Binding-site contacts:
Ligand atom O5 contacts residue ARG157 of chain 14.H at 3.8 Å.
Ligand atom OAH contacts residue THR4 of chain 14.H at 3.7 Å.
Ligand atom SAG contacts residue ARG157 of chain 14.H at 3.6 Å (salt-bridge).
Ligand atom O6A contacts residue SER93 of chain 14.H at 3.2 Å.
Ligand atom C2 contacts residue ALA158 of chain 14.H at 3.7 Å (hydrophobic).
Ligand atom O6A contacts residue HIS155 of chain 14.H at 3.8 Å.
Ligand atom OAF contacts residue THR4 of chain 14.H at 2.9 Å (h-bond).
Ligand atom O5 contacts residue HIS155 of chain 14.H at 3.6 Å.
Ligand atom C3 contacts residue LYS156 of chain 14.H at 4.0 Å.
Ligand atom O3 contacts residue ARG157 of chain 14.H at 3.3 Å (salt-bridge).
Ligand atom O6B contacts residue HIS155 of chain 14.H at 3.3 Å (h-bond).
Ligand atom C5 contacts residue HIS155 of chain 14.H at 4.0 Å.
Ligand atom O4 contacts residue LYS156 of chain 14.H at 3.5 Å.
Ligand atom C6 contacts residue LEU62 of chain 14.H at 3.5 Å (hydrophobic).
Ligand atom OAF contacts residue ALA158 of chain 14.H at 3.3 Å.
Ligand atom O6A contacts residue LEU62 of chain 14.H at 3.4 Å.
Ligand atom OAH contacts residue LEU2 of chain 14.H at 2.8 Å (h-bond).
Ligand atom O4 contacts residue SER93 of chain 14.H at 3.0 Å (h-bond).
Ligand atom OBI contacts residue LYS156 of chain 14.H at 4.0 Å.
Ligand atom O6B contacts residue LYS156 of chain 14.H at 3.3 Å.
Ligand atom O5B contacts residue LYS156 of chain 14.H at 3.3 Å.
Ligand atom C3 contacts residue ARG157 of chain 14.H at 3.7 Å.
Ligand atom O4 contacts residue HIS155 of chain 14.H at 3.5 Å (h-bond).
Ligand atom O6B contacts residue LEU62 of chain 14.H at 4.0 Å.
Ligand atom O6B contacts residue HIS94 of chain 14.H at 4.0 Å.
Ligand atom O3 contacts residue ALA158 of chain 14.H at 3.0 Å (h-bond).
Ligand atom C6 contacts residue HIS94 of chain 14.H at 3.9 Å.
Ligand atom O3 contacts residue LYS156 of chain 14.H at 3.0 Å.
Ligand atom SAG contacts residue THR4 of chain 14.H at 3.9 Å.
Ligand atom C3 contacts residue ALA158 of chain 14.H at 4.0 Å (hydrophobic).
Ligand atom OAH contacts residue ASP3 of chain 14.H at 4.0 Å.
Ligand atom C5 contacts residue LEU62 of chain 14.H at 3.8 Å (hydrophobic).
Ligand atom C4 contacts residue LYS156 of chain 14.H at 4.0 Å.
Ligand atom O5 contacts residue LYS156 of chain 14.H at 3.4 Å.
Ligand atom O6A contacts residue HIS94 of chain 14.H at 3.2 Å (h-bond).
Ligand atom OAH contacts residue ARG157 of chain 14.H at 3.1 Å (salt-bridge).
Ligand atom OAF contacts residue ARG157 of chain 14.H at 2.8 Å (salt-bridge).
Ligand atom O6B contacts residue ARG157 of chain 14.H at 3.3 Å (salt-bridge).
Ligand atom C6 contacts residue SER93 of chain 14.H at 4.0 Å.
Ligand atom C6 contacts residue HIS155 of chain 14.H at 3.4 Å.

This protein binds this small molecule.
Small molecule (SMILES): O=C(O)[C@@H]1O[C@H](O[C@H]2[C@@H](OS(=O)(=O)O)O[C@@H](O)[C@H](NS(=O)(=O)O)[C@H]2O)[C@@H](OS(=O)(=O)O)[C@H](O)[C@@H]1O

Sequence of chain 14.H:
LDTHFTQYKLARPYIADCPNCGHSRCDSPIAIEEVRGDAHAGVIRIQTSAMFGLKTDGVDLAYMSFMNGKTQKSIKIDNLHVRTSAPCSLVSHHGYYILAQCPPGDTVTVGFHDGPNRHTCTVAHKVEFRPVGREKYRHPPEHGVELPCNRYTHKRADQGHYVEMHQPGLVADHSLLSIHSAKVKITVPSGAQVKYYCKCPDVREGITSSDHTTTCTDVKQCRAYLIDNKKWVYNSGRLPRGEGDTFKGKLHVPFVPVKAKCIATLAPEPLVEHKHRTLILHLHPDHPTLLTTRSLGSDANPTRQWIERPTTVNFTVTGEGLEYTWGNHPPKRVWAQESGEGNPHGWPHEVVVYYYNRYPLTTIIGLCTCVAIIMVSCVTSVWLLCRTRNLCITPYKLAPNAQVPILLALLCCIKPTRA